Sequence of chain 1.C:
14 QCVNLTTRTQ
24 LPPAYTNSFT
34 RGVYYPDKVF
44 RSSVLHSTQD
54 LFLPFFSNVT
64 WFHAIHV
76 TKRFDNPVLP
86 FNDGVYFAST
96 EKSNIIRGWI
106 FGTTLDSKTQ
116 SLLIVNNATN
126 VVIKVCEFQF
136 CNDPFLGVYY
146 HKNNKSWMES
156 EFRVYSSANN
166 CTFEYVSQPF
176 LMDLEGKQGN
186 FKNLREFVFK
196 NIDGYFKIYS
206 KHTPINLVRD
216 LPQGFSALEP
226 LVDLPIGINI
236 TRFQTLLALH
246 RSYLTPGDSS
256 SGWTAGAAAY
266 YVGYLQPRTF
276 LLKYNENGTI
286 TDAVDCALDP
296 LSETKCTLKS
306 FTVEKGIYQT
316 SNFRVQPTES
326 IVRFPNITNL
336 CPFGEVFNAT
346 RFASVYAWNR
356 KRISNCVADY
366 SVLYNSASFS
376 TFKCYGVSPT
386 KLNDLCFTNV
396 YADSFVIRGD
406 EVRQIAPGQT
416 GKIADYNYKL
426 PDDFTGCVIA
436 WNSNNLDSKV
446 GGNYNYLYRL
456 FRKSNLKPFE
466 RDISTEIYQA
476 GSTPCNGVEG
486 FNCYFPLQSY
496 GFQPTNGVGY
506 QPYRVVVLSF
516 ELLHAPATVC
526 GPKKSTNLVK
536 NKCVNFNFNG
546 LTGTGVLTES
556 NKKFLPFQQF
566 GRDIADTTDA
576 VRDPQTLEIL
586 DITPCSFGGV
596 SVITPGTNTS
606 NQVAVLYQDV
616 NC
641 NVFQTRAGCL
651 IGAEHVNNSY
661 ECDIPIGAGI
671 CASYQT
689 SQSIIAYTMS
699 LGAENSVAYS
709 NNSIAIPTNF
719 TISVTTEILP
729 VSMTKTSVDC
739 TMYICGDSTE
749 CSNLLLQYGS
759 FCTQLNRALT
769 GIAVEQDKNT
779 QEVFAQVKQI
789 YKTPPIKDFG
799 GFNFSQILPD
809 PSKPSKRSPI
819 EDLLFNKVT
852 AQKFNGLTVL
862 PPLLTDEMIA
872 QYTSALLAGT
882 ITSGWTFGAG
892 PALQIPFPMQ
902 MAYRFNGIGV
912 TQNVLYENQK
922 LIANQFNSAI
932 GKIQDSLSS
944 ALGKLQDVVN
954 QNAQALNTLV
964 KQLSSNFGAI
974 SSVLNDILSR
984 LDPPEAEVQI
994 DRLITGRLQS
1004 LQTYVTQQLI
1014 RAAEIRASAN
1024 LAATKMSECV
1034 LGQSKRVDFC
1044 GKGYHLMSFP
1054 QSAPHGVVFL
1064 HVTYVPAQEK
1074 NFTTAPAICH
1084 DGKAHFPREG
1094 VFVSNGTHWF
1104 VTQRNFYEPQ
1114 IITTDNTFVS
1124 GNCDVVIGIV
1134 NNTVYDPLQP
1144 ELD

A small-molecule ligand and the protein it binds are described below.
Small molecule (SMILES): CC(=O)N[C@@H]1[C@@H](O)[C@H](O)[C@@H](CO)O[C@H]1O

Binding-site contacts:
Ligand atom C5 contacts residue ASN603 of chain 1.C at 3.7 Å.
Ligand atom C7 contacts residue ASN603 of chain 1.C at 3.8 Å.
Ligand atom O7 contacts residue THR602 of chain 1.C at 4.5 Å.
Ligand atom C2 contacts residue ASN603 of chain 1.C at 2.5 Å.
Ligand atom C3 contacts residue ASN603 of chain 1.C at 3.8 Å.
Ligand atom N2 contacts residue ASN603 of chain 1.C at 2.9 Å (h-bond).
Ligand atom C1 contacts residue ASN603 of chain 1.C at 1.4 Å.
Ligand atom O7 contacts residue ASN603 of chain 1.C at 4.3 Å.
Ligand atom C4 contacts residue ASN603 of chain 1.C at 4.3 Å.
Ligand atom O5 contacts residue ASN603 of chain 1.C at 2.5 Å (h-bond).